Binding-site contacts:
Ligand atom C8 contacts residue SER468 of chain 1.B at 3.9 Å.
Ligand atom O6 contacts residue SER479 of chain 1.B at 3.1 Å (h-bond).
Ligand atom C6 contacts residue SER503 of chain 1.B at 4.4 Å.
Ligand atom C5 contacts residue SER479 of chain 1.B at 4.0 Å.
Ligand atom C3 contacts residue ASN501 of chain 1.B at 3.8 Å.
Ligand atom O7 contacts residue CYS469 of chain 1.B at 3.1 Å (h-bond).
Ligand atom C8 contacts residue ASP526 of chain 1.B at 3.7 Å.
Ligand atom O5 contacts residue ASP477 of chain 1.B at 4.3 Å.
Ligand atom O5 contacts residue SER479 of chain 1.B at 3.3 Å (h-bond).
Ligand atom C8 contacts residue CYS469 of chain 1.B at 3.4 Å (hydrophobic).
Ligand atom C1 contacts residue SER503 of chain 1.B at 4.1 Å.
Ligand atom C1 contacts residue ASP526 of chain 1.B at 3.4 Å.
Ligand atom C5 contacts residue SER503 of chain 1.B at 4.1 Å.
Ligand atom O7 contacts residue ASN501 of chain 1.B at 4.1 Å.
Ligand atom O7 contacts residue SER468 of chain 1.B at 3.3 Å.
Ligand atom O6 contacts residue SER407 of chain 1.B at 4.1 Å.
Ligand atom C2 contacts residue ASP526 of chain 1.B at 3.4 Å.
Ligand atom C7 contacts residue CYS469 of chain 1.B at 3.8 Å (hydrophobic).
Ligand atom N2 contacts residue ASN501 of chain 1.B at 3.0 Å (h-bond).
Ligand atom C5 contacts residue ASN501 of chain 1.B at 3.6 Å.
Ligand atom C2 contacts residue ASN501 of chain 1.B at 2.4 Å.
Ligand atom C4 contacts residue ASN501 of chain 1.B at 4.2 Å.
Ligand atom C7 contacts residue ASP526 of chain 1.B at 3.6 Å.
Ligand atom C1 contacts residue SER479 of chain 1.B at 4.2 Å.
Ligand atom C6 contacts residue SER479 of chain 1.B at 3.5 Å.
Ligand atom C6 contacts residue LYS480 of chain 1.B at 4.2 Å.
Ligand atom C8 contacts residue TYR524 of chain 1.B at 3.2 Å (hydrophobic).
Ligand atom O5 contacts residue SER503 of chain 1.B at 4.2 Å.
Ligand atom O6 contacts residue LYS480 of chain 1.B at 4.3 Å.
Ligand atom C3 contacts residue ASP526 of chain 1.B at 3.8 Å.
Ligand atom C7 contacts residue SER468 of chain 1.B at 4.0 Å.
Ligand atom O5 contacts residue ASN501 of chain 1.B at 2.3 Å (h-bond).
Ligand atom C1 contacts residue ASN501 of chain 1.B at 1.4 Å.
Ligand atom C7 contacts residue ASN501 of chain 1.B at 3.8 Å.
Ligand atom N2 contacts residue ASP526 of chain 1.B at 2.6 Å (salt-bridge).

The small molecule below binds the protein below.
Small molecule (SMILES): CC(=O)N[C@@H]1[C@@H](O)[C@H](O)[C@@H](CO)O[C@H]1O

Sequence of chain 1.B:
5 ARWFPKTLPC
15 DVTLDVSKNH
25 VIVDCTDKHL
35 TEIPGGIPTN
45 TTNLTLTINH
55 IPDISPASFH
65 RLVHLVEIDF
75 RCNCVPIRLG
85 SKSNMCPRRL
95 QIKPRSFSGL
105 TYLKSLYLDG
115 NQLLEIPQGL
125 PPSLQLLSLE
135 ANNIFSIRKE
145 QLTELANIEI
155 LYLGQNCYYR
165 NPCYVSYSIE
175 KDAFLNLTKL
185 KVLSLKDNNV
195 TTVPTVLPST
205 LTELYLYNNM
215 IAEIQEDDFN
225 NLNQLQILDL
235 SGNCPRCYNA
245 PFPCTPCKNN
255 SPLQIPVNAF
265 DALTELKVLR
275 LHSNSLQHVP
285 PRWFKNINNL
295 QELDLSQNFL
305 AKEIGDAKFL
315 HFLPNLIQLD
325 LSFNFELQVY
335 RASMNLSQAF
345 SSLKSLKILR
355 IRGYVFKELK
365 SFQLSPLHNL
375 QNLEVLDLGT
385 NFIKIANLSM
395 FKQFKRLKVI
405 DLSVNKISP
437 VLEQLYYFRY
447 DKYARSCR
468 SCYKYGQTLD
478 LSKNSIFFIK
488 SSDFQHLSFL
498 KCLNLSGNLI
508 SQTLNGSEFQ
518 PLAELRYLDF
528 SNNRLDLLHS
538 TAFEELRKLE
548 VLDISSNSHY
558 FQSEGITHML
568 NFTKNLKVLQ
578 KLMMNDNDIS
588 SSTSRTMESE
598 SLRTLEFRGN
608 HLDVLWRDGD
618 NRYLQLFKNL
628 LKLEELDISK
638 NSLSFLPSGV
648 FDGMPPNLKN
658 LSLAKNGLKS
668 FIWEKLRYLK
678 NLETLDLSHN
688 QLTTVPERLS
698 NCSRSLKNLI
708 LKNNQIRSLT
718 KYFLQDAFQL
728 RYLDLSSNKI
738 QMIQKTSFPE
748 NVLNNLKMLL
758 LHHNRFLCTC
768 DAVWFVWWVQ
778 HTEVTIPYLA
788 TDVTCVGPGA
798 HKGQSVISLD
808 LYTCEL